Binding-site contacts:
Ligand atom CZ2 contacts residue LEU13 of chain 3.CA at 3.4 Å (hydrophobic).
Ligand atom CD1 contacts residue GLU17 of chain 3.CA at 2.7 Å.
Ligand atom CE3 contacts residue TYR14 of chain 3.CA at 3.9 Å (hydrophobic).
Ligand atom CA contacts residue TYR14 of chain 1.EA at 3.4 Å (hydrophobic).
Ligand atom OH contacts residue GLU17 of chain 1.EA at 3.7 Å.
Ligand atom CZ2 contacts residue LEU13 of chain 1.EA at 3.7 Å (hydrophobic).
Ligand atom NE1 contacts residue TYR14 of chain 3.CA at 3.8 Å.
Ligand atom CD2 contacts residue TYR14 of chain 3.CA at 3.7 Å (hydrophobic).
Ligand atom CE2 contacts residue LEU13 of chain 1.EA at 3.4 Å (hydrophobic).
Ligand atom CE2 contacts residue LEU13 of chain 3.CA at 4.2 Å (hydrophobic).
Ligand atom CH2 contacts residue LEU13 of chain 1.EA at 3.9 Å (hydrophobic).
Ligand atom CZ2 contacts residue TYR14 of chain 3.CA at 3.6 Å (hydrophobic).
Ligand atom CD1 contacts residue TYR14 of chain 3.CA at 4.5 Å (hydrophobic).
Ligand atom NE1 contacts residue VAL18 of chain 3.DA at 4.2 Å.
Ligand atom NE1 contacts residue GLU17 of chain 3.CA at 2.9 Å (salt-bridge).
Ligand atom NZ contacts residue TYR14 of chain 1.EA at 3.3 Å.
Ligand atom CG contacts residue GLU17 of chain 3.CA at 4.0 Å.
Ligand atom CA contacts residue GLU17 of chain 3.CA at 3.8 Å.
Ligand atom CB contacts residue TYR14 of chain 1.EA at 2.9 Å (hydrophobic).
Ligand atom CD1 contacts residue LEU13 of chain 1.EA at 4.1 Å (hydrophobic).
Ligand atom CE2 contacts residue GLU17 of chain 3.CA at 4.3 Å.
Ligand atom CG contacts residue TYR14 of chain 3.CA at 4.4 Å (hydrophobic).
Ligand atom CH2 contacts residue LEU13 of chain 3.CA at 3.6 Å (hydrophobic).
Ligand atom CE2 contacts residue TYR14 of chain 3.CA at 3.5 Å (hydrophobic).
Ligand atom CG contacts residue TYR14 of chain 1.EA at 4.1 Å (hydrophobic).
Ligand atom NZ contacts residue LEU13 of chain 1.EA at 4.0 Å.
Ligand atom CE3 contacts residue LEU13 of chain 1.EA at 3.5 Å (hydrophobic).
Ligand atom CB contacts residue LEU13 of chain 1.EA at 4.5 Å (hydrophobic).
Ligand atom CG contacts residue LEU13 of chain 1.EA at 3.7 Å (hydrophobic).
Ligand atom OH contacts residue VAL18 of chain 1.FA at 4.4 Å.
Ligand atom CH2 contacts residue TYR14 of chain 3.CA at 3.5 Å (hydrophobic).
Ligand atom OH contacts residue TYR14 of chain 3.CA at 3.5 Å (h-bond).
Ligand atom NE1 contacts residue LEU13 of chain 3.CA at 4.0 Å.
Ligand atom NE1 contacts residue LEU13 of chain 1.EA at 3.9 Å.
Ligand atom OH contacts residue LEU13 of chain 1.EA at 4.4 Å.
Ligand atom CZ3 contacts residue LEU13 of chain 1.EA at 3.8 Å (hydrophobic).
Ligand atom CZ3 contacts residue TYR14 of chain 3.CA at 3.5 Å (hydrophobic).
Ligand atom CD2 contacts residue LEU13 of chain 1.EA at 3.3 Å (hydrophobic).

Sequence of chain 1.FA:
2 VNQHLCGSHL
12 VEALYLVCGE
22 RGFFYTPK

Sequence of chain 3.CA:
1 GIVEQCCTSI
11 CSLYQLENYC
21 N

A protein and the small-molecule ligand that binds it are described below.
Small molecule (SMILES): NCCc1c[nH]c2ccc(O)cc12

Sequence of chain 1.EA:
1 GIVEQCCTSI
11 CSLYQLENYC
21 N

Sequence of chain 3.DA:
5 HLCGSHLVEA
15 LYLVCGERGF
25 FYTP